Binding-site contacts:
Ligand atom C1 contacts residue MG1 of chain 1.CA at 2.7 Å.
Ligand atom O1 contacts residue MG1 of chain 1.CA at 4.0 Å.
Ligand atom O3 contacts residue MG1 of chain 1.CA at 1.9 Å.
Ligand atom O2 contacts residue MG1 of chain 1.CA at 4.0 Å.
Ligand atom O3 contacts residue ALA209 of chain 1.E at 4.0 Å.
Ligand atom C2 contacts residue THR244 of chain 1.E at 3.7 Å.
Ligand atom O2 contacts residue ASP212 of chain 1.E at 3.9 Å.
Ligand atom O4 contacts residue GLU188 of chain 1.E at 3.0 Å (salt-bridge).
Ligand atom O2 contacts residue THR244 of chain 1.E at 2.6 Å (h-bond).
Ligand atom C2 contacts residue ARG210 of chain 1.E at 4.5 Å.
Ligand atom O1 contacts residue MET207 of chain 1.E at 4.1 Å.
Ligand atom C2 contacts residue GLU188 of chain 1.E at 3.6 Å.
Ligand atom O1 contacts residue ALA209 of chain 1.E at 4.0 Å.
Ligand atom O3 contacts residue LYS186 of chain 1.E at 2.7 Å (salt-bridge).
Ligand atom C2 contacts residue ALA209 of chain 1.E at 3.6 Å (hydrophobic).
Ligand atom O4 contacts residue ASP212 of chain 1.E at 2.8 Å (salt-bridge).
Ligand atom C1 contacts residue LYS186 of chain 1.E at 3.4 Å.
Ligand atom C2 contacts residue MG1 of chain 1.CA at 2.9 Å.
Ligand atom O1 contacts residue LYS186 of chain 1.E at 3.4 Å (salt-bridge).
Ligand atom C2 contacts residue GLY211 of chain 1.E at 3.8 Å.
Ligand atom O3 contacts residue ASP212 of chain 1.E at 3.9 Å.
Ligand atom C2 contacts residue ASP212 of chain 1.E at 3.8 Å.
Ligand atom C1 contacts residue THR244 of chain 1.E at 4.3 Å.
Ligand atom C1 contacts residue GLU188 of chain 1.E at 3.5 Å.
Ligand atom O4 contacts residue ALA209 of chain 1.E at 3.9 Å.
Ligand atom C1 contacts residue ALA209 of chain 1.E at 3.6 Å (hydrophobic).
Ligand atom O1 contacts residue THR244 of chain 1.E at 3.8 Å.
Ligand atom O2 contacts residue GLY211 of chain 1.E at 3.0 Å (h-bond).
Ligand atom O2 contacts residue ALA209 of chain 1.E at 3.4 Å.
Ligand atom O2 contacts residue ARG210 of chain 1.E at 3.6 Å.
Ligand atom O4 contacts residue GLY211 of chain 1.E at 3.7 Å.
Ligand atom O3 contacts residue GLU188 of chain 1.E at 2.9 Å (salt-bridge).
Ligand atom C1 contacts residue ASP212 of chain 1.E at 4.4 Å.
Ligand atom O1 contacts residue ARG87 of chain 1.E at 4.0 Å.
Ligand atom O1 contacts residue MET276 of chain 1.E at 4.4 Å.
Ligand atom O4 contacts residue MG1 of chain 1.CA at 2.2 Å.

Sequence of chain 1.E:
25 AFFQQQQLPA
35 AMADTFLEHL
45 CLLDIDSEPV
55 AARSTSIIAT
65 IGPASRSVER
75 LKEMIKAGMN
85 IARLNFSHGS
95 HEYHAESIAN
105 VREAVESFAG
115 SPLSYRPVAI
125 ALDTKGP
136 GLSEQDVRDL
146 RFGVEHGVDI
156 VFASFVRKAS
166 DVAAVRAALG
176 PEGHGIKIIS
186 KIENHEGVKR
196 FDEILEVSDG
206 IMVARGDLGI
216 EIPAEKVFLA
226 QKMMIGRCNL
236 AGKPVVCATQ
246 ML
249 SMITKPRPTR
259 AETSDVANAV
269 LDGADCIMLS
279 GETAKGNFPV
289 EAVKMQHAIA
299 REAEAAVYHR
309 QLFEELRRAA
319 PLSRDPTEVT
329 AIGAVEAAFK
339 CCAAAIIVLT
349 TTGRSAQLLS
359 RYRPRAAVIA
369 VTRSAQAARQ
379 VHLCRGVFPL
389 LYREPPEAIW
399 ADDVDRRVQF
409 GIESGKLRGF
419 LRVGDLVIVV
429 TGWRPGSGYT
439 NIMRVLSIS

A protein and the small-molecule ligand that binds it are described below.
Small molecule (SMILES): O=C([O-])C(=O)[O-]